The small molecule below binds the protein below.
Small molecule (SMILES): C[C@H]1C(=O)N(Cc2cccc3ccccc23)C[C@@H]2N(C(=O)NCc3ccc(F)cc3)CCC(=O)N21

Sequence of chain 1.M:
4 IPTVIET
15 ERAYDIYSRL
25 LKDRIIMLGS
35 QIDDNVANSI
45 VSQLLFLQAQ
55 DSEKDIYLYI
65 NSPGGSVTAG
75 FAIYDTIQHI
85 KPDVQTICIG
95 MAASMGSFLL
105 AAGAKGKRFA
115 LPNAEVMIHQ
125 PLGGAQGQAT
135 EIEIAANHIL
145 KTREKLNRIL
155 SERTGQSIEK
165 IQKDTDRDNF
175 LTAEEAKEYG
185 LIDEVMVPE

Sequence of chain 1.L:
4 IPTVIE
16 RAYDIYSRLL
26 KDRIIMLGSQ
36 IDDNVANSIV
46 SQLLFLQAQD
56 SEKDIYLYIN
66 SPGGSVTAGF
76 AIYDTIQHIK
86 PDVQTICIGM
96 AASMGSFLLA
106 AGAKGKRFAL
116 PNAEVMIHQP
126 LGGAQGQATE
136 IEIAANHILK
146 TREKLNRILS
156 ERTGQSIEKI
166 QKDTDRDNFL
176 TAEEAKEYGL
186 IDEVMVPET

Binding-site contacts:
Ligand atom N20 contacts residue ILE29 of chain 1.L at 3.8 Å.
Ligand atom C14 contacts residue ILE93 of chain 1.L at 3.6 Å (hydrophobic).
Ligand atom O24 contacts residue TYR61 of chain 1.L at 3.2 Å (h-bond).
Ligand atom C31 contacts residue LEU24 of chain 1.L at 3.9 Å (hydrophobic).
Ligand atom C35 contacts residue ALA53 of chain 1.M at 3.3 Å (hydrophobic).
Ligand atom C30 contacts residue ILE29 of chain 1.L at 3.8 Å (hydrophobic).
Ligand atom C14 contacts residue LEU49 of chain 1.M at 4.0 Å (hydrophobic).
Ligand atom C21 contacts residue TYR61 of chain 1.L at 3.6 Å (hydrophobic).
Ligand atom C08 contacts residue ILE91 of chain 1.L at 3.8 Å (hydrophobic).
Ligand atom O19 contacts residue MET190 of chain 1.L at 3.6 Å.
Ligand atom C35 contacts residue ASP27 of chain 1.L at 3.4 Å.
Ligand atom C16 contacts residue LEU49 of chain 1.M at 3.8 Å (hydrophobic).
Ligand atom C10 contacts residue ILE91 of chain 1.L at 3.7 Å (hydrophobic).
Ligand atom C13 contacts residue ILE93 of chain 1.L at 3.4 Å (hydrophobic).
Ligand atom C22 contacts residue TYR61 of chain 1.L at 3.7 Å (hydrophobic).
Ligand atom N06 contacts residue TYR61 of chain 1.L at 3.7 Å.
Ligand atom O26 contacts residue LEU49 of chain 1.M at 3.5 Å.
Ligand atom C30 contacts residue LEU49 of chain 1.M at 3.9 Å (hydrophobic).
Ligand atom F33 contacts residue LEU24 of chain 1.L at 3.5 Å.
Ligand atom C11 contacts residue HIS83 of chain 1.M at 3.6 Å.
Ligand atom C05 contacts residue TYR61 of chain 1.L at 3.9 Å (hydrophobic).
Ligand atom C34 contacts residue ALA53 of chain 1.M at 3.7 Å (hydrophobic).
Ligand atom N03 contacts residue TYR61 of chain 1.L at 3.8 Å.
Ligand atom F33 contacts residue PHE50 of chain 1.M at 3.4 Å.
Ligand atom C16 contacts residue TYR63 of chain 1.L at 3.8 Å (hydrophobic).
Ligand atom C15 contacts residue VAL45 of chain 1.M at 3.9 Å (hydrophobic).
Ligand atom C28 contacts residue ALA53 of chain 1.M at 3.9 Å (hydrophobic).
Ligand atom C12 contacts residue HIS83 of chain 1.M at 3.7 Å.
Ligand atom C18 contacts residue TYR61 of chain 1.L at 3.8 Å (hydrophobic).
Ligand atom C12 contacts residue ILE93 of chain 1.L at 3.8 Å (hydrophobic).
Ligand atom C23 contacts residue TYR61 of chain 1.L at 3.6 Å (hydrophobic).
Ligand atom F33 contacts residue ARG23 of chain 1.L at 3.5 Å.
Ligand atom C07 contacts residue ILE91 of chain 1.L at 3.8 Å (hydrophobic).
Ligand atom C34 contacts residue ASP27 of chain 1.L at 3.7 Å.
Ligand atom C17 contacts residue ILE29 of chain 1.L at 3.9 Å (hydrophobic).
Ligand atom C15 contacts residue TYR63 of chain 1.L at 3.9 Å (hydrophobic).
Ligand atom C29 contacts residue ALA53 of chain 1.M at 3.5 Å (hydrophobic).
Ligand atom C15 contacts residue LEU49 of chain 1.M at 3.7 Å (hydrophobic).
Ligand atom C02 contacts residue TYR61 of chain 1.L at 3.9 Å (hydrophobic).
Ligand atom C34 contacts residue ARG23 of chain 1.L at 3.7 Å.